Binding-site contacts:
Ligand atom C4 contacts residue VAL209 of chain 1.A at 4.0 Å (hydrophobic).
Ligand atom C5 contacts residue VAL209 of chain 1.A at 4.0 Å (hydrophobic).
Ligand atom C1 contacts residue LEU307 of chain 1.A at 4.3 Å (hydrophobic).
Ligand atom C8 contacts residue LEU307 of chain 1.A at 4.2 Å (hydrophobic).
Ligand atom C5 contacts residue ASP205 of chain 1.A at 4.2 Å.
Ligand atom C3 contacts residue ASN297 of chain 1.A at 4.4 Å.
Ligand atom C5 contacts residue ASN297 of chain 1.A at 3.9 Å.
Ligand atom C1 contacts residue VAL209 of chain 1.A at 4.2 Å (hydrophobic).
Ligand atom C8 contacts residue PHE202 of chain 1.A at 4.3 Å (hydrophobic).
Ligand atom C8 contacts residue ASN201 of chain 1.A at 3.5 Å.
Ligand atom C3 contacts residue VAL209 of chain 1.A at 4.1 Å (hydrophobic).
Ligand atom C6 contacts residue LEU307 of chain 1.A at 4.1 Å (hydrophobic).
Ligand atom C9 contacts residue ASN297 of chain 1.A at 3.8 Å.
Ligand atom C9 contacts residue ASN201 of chain 1.A at 3.8 Å.
Ligand atom C4 contacts residue ASN297 of chain 1.A at 3.7 Å.
Ligand atom C7 contacts residue HIS208 of chain 1.A at 4.0 Å.
Ligand atom C1 contacts residue HIS295 of chain 1.A at 4.3 Å.
Ligand atom C9 contacts residue HIS208 of chain 1.A at 3.9 Å.
Ligand atom C9 contacts residue ASP205 of chain 1.A at 3.5 Å.
Ligand atom C9 contacts residue PHE202 of chain 1.A at 4.4 Å (hydrophobic).
Ligand atom C8 contacts residue HIS208 of chain 1.A at 3.9 Å.
Ligand atom C7 contacts residue ASN201 of chain 1.A at 4.4 Å.
Ligand atom C2 contacts residue PHE224 of chain 1.A at 4.4 Å (hydrophobic).
Ligand atom C2 contacts residue HIS295 of chain 1.A at 3.7 Å.
Ligand atom C4 contacts residue ASP205 of chain 1.A at 4.5 Å.
Ligand atom C3 contacts residue HIS295 of chain 1.A at 3.9 Å.
Ligand atom C7 contacts residue PHE352 of chain 1.A at 4.3 Å (hydrophobic).
Ligand atom C5 contacts residue LEU307 of chain 1.A at 4.3 Å (hydrophobic).
Ligand atom C5 contacts residue HIS208 of chain 1.A at 4.4 Å.
Ligand atom C6 contacts residue VAL209 of chain 1.A at 4.1 Å (hydrophobic).
Ligand atom C7 contacts residue LEU307 of chain 1.A at 4.2 Å (hydrophobic).
Ligand atom C2 contacts residue VAL209 of chain 1.A at 4.2 Å (hydrophobic).

This small molecule binds to this protein.
Small molecule (SMILES): c1ccc2c(c1)CCC2

Sequence of chain 1.A:
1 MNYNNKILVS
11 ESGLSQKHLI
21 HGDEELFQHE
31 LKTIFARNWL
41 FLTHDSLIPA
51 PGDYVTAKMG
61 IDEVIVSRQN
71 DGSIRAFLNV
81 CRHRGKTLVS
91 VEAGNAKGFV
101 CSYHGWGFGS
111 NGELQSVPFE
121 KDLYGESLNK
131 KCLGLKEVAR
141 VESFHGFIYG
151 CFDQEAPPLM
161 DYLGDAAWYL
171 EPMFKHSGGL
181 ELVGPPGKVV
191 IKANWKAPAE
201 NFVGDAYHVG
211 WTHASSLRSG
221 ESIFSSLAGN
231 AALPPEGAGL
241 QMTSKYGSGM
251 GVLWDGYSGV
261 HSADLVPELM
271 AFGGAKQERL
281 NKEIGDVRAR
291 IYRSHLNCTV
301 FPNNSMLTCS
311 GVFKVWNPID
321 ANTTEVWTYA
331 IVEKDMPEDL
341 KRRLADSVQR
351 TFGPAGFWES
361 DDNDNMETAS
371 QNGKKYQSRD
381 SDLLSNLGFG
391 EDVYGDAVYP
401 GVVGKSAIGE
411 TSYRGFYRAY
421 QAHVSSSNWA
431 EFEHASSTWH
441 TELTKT